This protein binds this small molecule.
Small molecule (SMILES): N/C=N\c1c(C(=O)O)ncn1[C@@H]1O[C@H](COP(=O)(O)O)[C@@H](O)[C@H]1O

Binding-site contacts:
Ligand atom O1 contacts residue GLY266 of chain 2.A at 3.2 Å.
Ligand atom O5 contacts residue GLY240 of chain 2.A at 2.8 Å (h-bond).
Ligand atom C8 contacts residue TYR264 of chain 2.A at 3.5 Å (hydrophobic).
Ligand atom O5 contacts residue SER241 of chain 2.A at 3.4 Å (h-bond).
Ligand atom O6 contacts residue SER241 of chain 2.A at 3.0 Å (h-bond).
Ligand atom C3 contacts residue MET54 of chain 2.A at 3.6 Å (hydrophobic).
Ligand atom C9 contacts residue ILE183 of chain 2.A at 3.4 Å (hydrophobic).
Ligand atom C10 contacts residue CYS184 of chain 2.A at 1.9 Å (hydrophobic).
Ligand atom O9 contacts residue GLU292 of chain 2.A at 2.6 Å (salt-bridge).
Ligand atom O4 contacts residue GLY218 of chain 2.A at 3.5 Å.
Ligand atom C1 contacts residue GLY266 of chain 2.A at 3.7 Å.
Ligand atom O3 contacts residue MET238 of chain 2.A at 3.6 Å (h-bond).
Ligand atom C2 contacts residue MET267 of chain 2.A at 3.7 Å (hydrophobic).
Ligand atom O3 contacts residue ASP217 of chain 2.A at 2.6 Å (salt-bridge).
Ligand atom C2 contacts residue ILE183 of chain 2.A at 3.3 Å (hydrophobic).
Ligand atom O1 contacts residue GLY268 of chain 2.A at 2.6 Å (h-bond).
Ligand atom P1 contacts residue SER182 of chain 2.A at 3.7 Å.
Ligand atom O1 contacts residue MET267 of chain 2.A at 3.2 Å (h-bond).
Ligand atom O6 contacts residue TYR264 of chain 2.A at 2.6 Å (h-bond).
Ligand atom O3 contacts residue ALA52 of chain 2.A at 3.5 Å.
Ligand atom O2 contacts residue ASP217 of chain 2.A at 2.7 Å (salt-bridge).
Ligand atom O4 contacts residue GLY181 of chain 2.A at 3.3 Å.
Ligand atom N1 contacts residue GLY266 of chain 2.A at 3.6 Å.
Ligand atom C1 contacts residue ILE183 of chain 2.A at 3.7 Å (hydrophobic).
Ligand atom N1 contacts residue ILE183 of chain 2.A at 3.5 Å.
Ligand atom C1 contacts residue GLU292 of chain 2.A at 3.6 Å.
Ligand atom C6 contacts residue ASP217 of chain 2.A at 3.4 Å.
Ligand atom O2 contacts residue ASN156 of chain 2.A at 3.7 Å.
Ligand atom N4 contacts residue CYS184 of chain 2.A at 2.7 Å (h-bond).
Ligand atom O9 contacts residue CYS184 of chain 2.A at 3.3 Å.
Ligand atom O9 contacts residue GLY293 of chain 2.A at 3.4 Å.
Ligand atom C7 contacts residue ASP217 of chain 2.A at 3.5 Å.
Ligand atom O6 contacts residue SER182 of chain 2.A at 2.7 Å (h-bond).
Ligand atom O7 contacts residue GLY219 of chain 2.A at 2.8 Å (h-bond).
Ligand atom O1 contacts residue GLY293 of chain 2.A at 3.5 Å.
Ligand atom N4 contacts residue THR186 of chain 2.A at 3.0 Å (h-bond).
Ligand atom N3 contacts residue CYS184 of chain 2.A at 2.7 Å (h-bond).
Ligand atom O7 contacts residue SER182 of chain 2.A at 2.8 Å (h-bond).
Ligand atom O7 contacts residue GLY181 of chain 2.A at 3.4 Å.
Ligand atom N1 contacts residue MET267 of chain 2.A at 3.0 Å (h-bond).

Sequence of chain 2.A:
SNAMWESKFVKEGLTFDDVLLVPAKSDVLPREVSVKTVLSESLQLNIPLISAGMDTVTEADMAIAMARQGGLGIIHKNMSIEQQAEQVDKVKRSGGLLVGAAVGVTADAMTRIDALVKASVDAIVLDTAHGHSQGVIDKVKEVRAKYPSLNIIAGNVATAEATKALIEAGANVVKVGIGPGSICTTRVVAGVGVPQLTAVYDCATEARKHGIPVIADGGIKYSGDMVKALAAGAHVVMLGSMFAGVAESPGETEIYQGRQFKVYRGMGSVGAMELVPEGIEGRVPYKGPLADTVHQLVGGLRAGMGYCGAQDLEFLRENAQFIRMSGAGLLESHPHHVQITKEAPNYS